Sequence of chain 1.B:
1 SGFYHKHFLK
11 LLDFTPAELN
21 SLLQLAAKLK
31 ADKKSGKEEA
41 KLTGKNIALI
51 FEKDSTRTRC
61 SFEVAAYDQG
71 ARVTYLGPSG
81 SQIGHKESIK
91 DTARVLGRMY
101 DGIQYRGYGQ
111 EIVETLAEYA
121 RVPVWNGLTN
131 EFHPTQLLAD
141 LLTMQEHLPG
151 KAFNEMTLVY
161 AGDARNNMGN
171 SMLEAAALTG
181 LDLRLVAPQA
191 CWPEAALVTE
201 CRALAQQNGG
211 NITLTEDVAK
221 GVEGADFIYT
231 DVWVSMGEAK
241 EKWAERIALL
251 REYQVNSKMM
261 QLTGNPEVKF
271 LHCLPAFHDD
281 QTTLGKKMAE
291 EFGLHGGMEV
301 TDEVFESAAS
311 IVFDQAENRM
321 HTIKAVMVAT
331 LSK

Sequence of chain 1.A:
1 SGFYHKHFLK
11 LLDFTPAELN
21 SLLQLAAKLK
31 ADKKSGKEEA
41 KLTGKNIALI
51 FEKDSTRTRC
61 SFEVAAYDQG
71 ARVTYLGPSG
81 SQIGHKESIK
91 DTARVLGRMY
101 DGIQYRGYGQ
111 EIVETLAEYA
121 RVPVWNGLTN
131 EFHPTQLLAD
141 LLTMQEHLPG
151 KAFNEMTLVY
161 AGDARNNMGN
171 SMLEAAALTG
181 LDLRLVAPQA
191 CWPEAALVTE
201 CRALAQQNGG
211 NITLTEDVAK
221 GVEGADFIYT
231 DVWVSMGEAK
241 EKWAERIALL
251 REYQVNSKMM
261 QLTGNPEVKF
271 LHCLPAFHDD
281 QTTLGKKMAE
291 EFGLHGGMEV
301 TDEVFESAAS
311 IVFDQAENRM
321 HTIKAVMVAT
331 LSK

Binding-site contacts:
Ligand atom O1P contacts residue GLN82 of chain 1.A at 2.9 Å (h-bond).
Ligand atom O1 contacts residue ARG106 of chain 1.B at 3.0 Å (salt-bridge).
Ligand atom P contacts residue ARG57 of chain 1.B at 3.7 Å.
Ligand atom O1 contacts residue ARG319 of chain 1.B at 3.2 Å (salt-bridge).
Ligand atom C1 contacts residue ARG106 of chain 1.B at 3.8 Å.
Ligand atom O1P contacts residue SER55 of chain 1.B at 3.8 Å.
Ligand atom P contacts residue ARG106 of chain 1.B at 3.3 Å.
Ligand atom O contacts residue SER235 of chain 1.B at 3.6 Å.
Ligand atom C1 contacts residue ARG319 of chain 1.B at 3.6 Å.
Ligand atom CD contacts residue LEU128 of chain 1.B at 3.7 Å (hydrophobic).
Ligand atom N contacts residue SER235 of chain 1.B at 3.0 Å (h-bond).
Ligand atom C1P contacts residue ARG57 of chain 1.B at 3.4 Å.
Ligand atom O1 contacts residue HIS133 of chain 1.B at 3.1 Å (h-bond).
Ligand atom NE contacts residue LEU274 of chain 1.B at 2.9 Å (h-bond).
Ligand atom N contacts residue ASN166 of chain 1.B at 3.2 Å (h-bond).
Ligand atom O2P contacts residue ARG57 of chain 1.B at 3.8 Å.
Ligand atom C contacts residue MET236 of chain 1.B at 3.6 Å (hydrophobic).
Ligand atom C1 contacts residue LEU274 of chain 1.B at 3.7 Å (hydrophobic).
Ligand atom OXT contacts residue ASN167 of chain 1.B at 3.3 Å (h-bond).
Ligand atom O2P contacts residue THR58 of chain 1.B at 2.7 Å (h-bond).
Ligand atom CA contacts residue SER235 of chain 1.B at 3.8 Å.
Ligand atom C contacts residue SER235 of chain 1.B at 3.5 Å.
Ligand atom CB contacts residue ASN167 of chain 1.B at 3.5 Å.
Ligand atom CD contacts residue HIS133 of chain 1.B at 3.4 Å.
Ligand atom N contacts residue ASN167 of chain 1.B at 3.3 Å (h-bond).
Ligand atom O contacts residue MET236 of chain 1.B at 3.1 Å (h-bond).
Ligand atom C1P contacts residue ARG319 of chain 1.B at 3.5 Å.
Ligand atom O2P contacts residue SER55 of chain 1.B at 2.7 Å (h-bond).
Ligand atom O3P contacts residue ARG57 of chain 1.B at 2.7 Å (salt-bridge).
Ligand atom C1 contacts residue HIS133 of chain 1.B at 3.8 Å.
Ligand atom O1P contacts residue ARG106 of chain 1.B at 2.7 Å (salt-bridge).
Ligand atom C1P contacts residue LEU274 of chain 1.B at 3.5 Å (hydrophobic).
Ligand atom OXT contacts residue SER235 of chain 1.B at 3.5 Å.
Ligand atom N contacts residue ASP231 of chain 1.B at 2.8 Å (salt-bridge).
Ligand atom CB contacts residue ASP231 of chain 1.B at 3.5 Å.
Ligand atom O3P contacts residue THR56 of chain 1.B at 3.0 Å (h-bond).
Ligand atom O2P contacts residue ARG106 of chain 1.B at 2.9 Å (salt-bridge).
Ligand atom CA contacts residue ASP231 of chain 1.B at 3.2 Å.
Ligand atom OXT contacts residue MET236 of chain 1.B at 3.6 Å (h-bond).
Ligand atom O1 contacts residue THR58 of chain 1.B at 3.2 Å (h-bond).

A small-molecule ligand and the protein it binds are described below.
Small molecule (SMILES): N[C@@H](CCCNC(=O)CP(=O)(O)O)C(=O)O